Sequence of chain 1.B:
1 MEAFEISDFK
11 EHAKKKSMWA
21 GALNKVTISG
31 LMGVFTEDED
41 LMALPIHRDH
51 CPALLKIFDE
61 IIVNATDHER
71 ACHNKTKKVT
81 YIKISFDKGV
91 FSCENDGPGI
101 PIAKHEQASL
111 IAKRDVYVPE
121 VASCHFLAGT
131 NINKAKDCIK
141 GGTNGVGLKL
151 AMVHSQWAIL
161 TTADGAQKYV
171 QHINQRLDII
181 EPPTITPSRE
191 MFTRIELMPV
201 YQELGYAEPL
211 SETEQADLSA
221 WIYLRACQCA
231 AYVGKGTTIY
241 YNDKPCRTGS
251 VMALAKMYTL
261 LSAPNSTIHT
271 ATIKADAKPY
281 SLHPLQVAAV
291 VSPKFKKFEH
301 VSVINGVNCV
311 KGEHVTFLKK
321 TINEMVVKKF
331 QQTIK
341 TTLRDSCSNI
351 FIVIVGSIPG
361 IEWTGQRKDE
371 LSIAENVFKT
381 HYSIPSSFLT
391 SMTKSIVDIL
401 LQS

A small-molecule ligand and the protein it binds are described below.
Small molecule (SMILES): Nc1ncnc2c1ncn2[C@@H]1O[C@H](CO[P](=O)(O)O[P](=O)(O)NP(=O)(O)O)[C@@H](O)[C@H]1O

Sequence of chain 1.C:
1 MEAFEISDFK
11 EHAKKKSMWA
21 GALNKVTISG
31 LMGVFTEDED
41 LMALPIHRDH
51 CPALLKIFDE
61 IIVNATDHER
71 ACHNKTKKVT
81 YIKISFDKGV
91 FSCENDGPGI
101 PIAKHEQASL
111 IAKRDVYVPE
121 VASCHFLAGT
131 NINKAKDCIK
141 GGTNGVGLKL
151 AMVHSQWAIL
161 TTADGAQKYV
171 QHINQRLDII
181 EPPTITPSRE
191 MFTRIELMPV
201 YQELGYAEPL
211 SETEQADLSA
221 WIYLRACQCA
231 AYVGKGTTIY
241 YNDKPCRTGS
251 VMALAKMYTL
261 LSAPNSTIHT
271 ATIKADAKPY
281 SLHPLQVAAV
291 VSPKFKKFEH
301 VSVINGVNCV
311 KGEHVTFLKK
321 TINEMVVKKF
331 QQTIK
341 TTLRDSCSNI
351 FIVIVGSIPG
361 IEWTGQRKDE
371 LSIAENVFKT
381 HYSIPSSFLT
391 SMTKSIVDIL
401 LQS

Binding-site contacts:
Ligand atom N3B contacts residue MG1 of chain 1.H at 3.6 Å.
Ligand atom O2G contacts residue GLY142 of chain 1.B at 3.5 Å.
Ligand atom O3G contacts residue GLU60 of chain 1.B at 3.5 Å (salt-bridge).
Ligand atom O2' contacts residue THR130 of chain 1.B at 3.0 Å (h-bond).
Ligand atom O1A contacts residue VAL146 of chain 1.B at 3.4 Å (h-bond).
Ligand atom O1G contacts residue GLY147 of chain 1.B at 2.7 Å (h-bond).
Ligand atom O2B contacts residue ASN64 of chain 1.B at 2.9 Å (h-bond).
Ligand atom O1A contacts residue LYS149 of chain 1.B at 2.8 Å (salt-bridge).
Ligand atom O2G contacts residue LYS368 of chain 1.B at 2.8 Å (salt-bridge).
Ligand atom O1G contacts residue GLN366 of chain 1.B at 3.2 Å (h-bond).
Ligand atom O1A contacts residue LEU148 of chain 1.B at 3.0 Å (h-bond).
Ligand atom O3' contacts residue THR130 of chain 1.B at 3.1 Å (h-bond).
Ligand atom PA contacts residue MG1 of chain 1.H at 3.4 Å.
Ligand atom PG contacts residue ASN144 of chain 1.B at 3.5 Å.
Ligand atom N7 contacts residue ASN64 of chain 1.B at 3.4 Å.
Ligand atom N3B contacts residue GLY142 of chain 1.B at 3.5 Å.
Ligand atom N3B contacts residue ASN144 of chain 1.B at 3.1 Å (h-bond).
Ligand atom O1B contacts residue ASN131 of chain 1.B at 3.0 Å (h-bond).
Ligand atom O3A contacts residue GLY145 of chain 1.B at 3.2 Å.
Ligand atom C2 contacts residue HIS68 of chain 1.B at 3.5 Å.
Ligand atom N3B contacts residue GLY145 of chain 1.B at 3.0 Å (h-bond).
Ligand atom O4' contacts residue ALA122 of chain 1.B at 3.4 Å.
Ligand atom O2B contacts residue MG1 of chain 1.H at 1.8 Å.
Ligand atom PB contacts residue MG1 of chain 1.H at 3.0 Å.
Ligand atom O2A contacts residue MG1 of chain 1.H at 2.2 Å.
Ligand atom O2G contacts residue ASN144 of chain 1.B at 3.0 Å (h-bond).
Ligand atom N6 contacts residue ASN95 of chain 1.B at 2.9 Å (h-bond).
Ligand atom O2G contacts residue THR143 of chain 1.B at 2.8 Å (h-bond).
Ligand atom O3A contacts residue MG1 of chain 1.H at 3.5 Å.
Ligand atom O1A contacts residue GLY147 of chain 1.B at 3.5 Å (h-bond).
Ligand atom O3' contacts residue GLY129 of chain 1.B at 3.5 Å.
Ligand atom O3G contacts residue MG1 of chain 1.H at 2.1 Å.
Ligand atom N3 contacts residue ILE100 of chain 1.B at 3.5 Å.
Ligand atom PG contacts residue MG1 of chain 1.H at 3.4 Å.
Ligand atom O1G contacts residue VAL146 of chain 1.B at 2.7 Å (h-bond).
Ligand atom O2A contacts residue ASN64 of chain 1.B at 2.9 Å (h-bond).
Ligand atom N3B contacts residue THR143 of chain 1.B at 3.0 Å (h-bond).
Ligand atom C5' contacts residue ALA122 of chain 1.B at 3.5 Å (hydrophobic).
Ligand atom O1G contacts residue GLY145 of chain 1.B at 3.3 Å (h-bond).
Ligand atom O2A contacts residue LEU148 of chain 1.B at 3.2 Å (h-bond).